Binding-site contacts:
Ligand atom CG2 contacts residue GLN3 of chain 27.E at 3.4 Å.
Ligand atom CA contacts residue GLN3 of chain 27.E at 4.2 Å.
Ligand atom CB contacts residue GLN3 of chain 27.E at 4.4 Å.
Ligand atom O contacts residue SER6 of chain 27.E at 4.1 Å.
Ligand atom N contacts residue VAL4 of chain 27.E at 3.0 Å (h-bond).
Ligand atom O contacts residue GLN3 of chain 27.E at 3.1 Å (h-bond).
Ligand atom CA contacts residue ALA2 of chain 27.E at 4.0 Å (hydrophobic).
Ligand atom CB contacts residue GLN3 of chain 27.E at 3.4 Å.
Ligand atom C contacts residue VAL4 of chain 27.E at 4.0 Å (hydrophobic).
Ligand atom O contacts residue VAL4 of chain 27.E at 3.8 Å.
Ligand atom O contacts residue ALA2 of chain 27.E at 3.9 Å.
Ligand atom CG2 contacts residue ALA2 of chain 27.E at 4.0 Å (hydrophobic).
Ligand atom CG2 contacts residue SER5 of chain 27.E at 3.7 Å.
Ligand atom CB contacts residue ALA2 of chain 27.E at 3.4 Å (hydrophobic).
Ligand atom C contacts residue ALA2 of chain 27.E at 3.7 Å (hydrophobic).
Ligand atom OG contacts residue GLN3 of chain 27.E at 3.3 Å (h-bond).
Ligand atom CG1 contacts residue GLN3 of chain 27.E at 4.1 Å.
Ligand atom O contacts residue VAL4 of chain 27.E at 2.9 Å (h-bond).
Ligand atom C contacts residue ALA2 of chain 27.E at 4.3 Å (hydrophobic).
Ligand atom CB contacts residue VAL4 of chain 27.E at 4.5 Å (hydrophobic).
Ligand atom CA contacts residue VAL4 of chain 27.E at 3.5 Å (hydrophobic).
Ligand atom OE2 contacts residue VAL4 of chain 27.E at 3.6 Å.
Ligand atom CA contacts residue VAL4 of chain 27.E at 4.0 Å (hydrophobic).
Ligand atom C contacts residue GLN3 of chain 27.E at 3.9 Å.
Ligand atom C contacts residue VAL4 of chain 27.E at 4.2 Å (hydrophobic).
Ligand atom O contacts residue SER5 of chain 27.E at 3.8 Å.
Ligand atom CG2 contacts residue VAL4 of chain 27.E at 3.8 Å (hydrophobic).
Ligand atom CA contacts residue ALA2 of chain 27.E at 3.5 Å (hydrophobic).
Ligand atom C contacts residue VAL4 of chain 27.E at 3.6 Å (hydrophobic).
Ligand atom N contacts residue ALA2 of chain 27.E at 3.0 Å (h-bond).
Ligand atom CD contacts residue VAL4 of chain 27.E at 3.8 Å (hydrophobic).
Ligand atom OE1 contacts residue VAL4 of chain 27.E at 3.5 Å.
Ligand atom OE1 contacts residue ASN25 of chain 27.E at 4.4 Å.
Ligand atom CB contacts residue VAL4 of chain 27.E at 4.3 Å (hydrophobic).
Ligand atom CB contacts residue ALA2 of chain 27.E at 4.3 Å (hydrophobic).

Sequence of chain 27.E:
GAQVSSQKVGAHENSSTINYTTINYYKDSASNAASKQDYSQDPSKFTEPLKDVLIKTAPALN

The small molecule below binds the protein below.
Small molecule (SMILES): CC[C@H](C)[C@H](N)C(=O)N[C@@H](CO)C(=O)N[C@@H](CCC(=O)O)C(=O)N[C@H](C=O)C(C)C